This protein binds this small molecule.
Small molecule (SMILES): C[C@H](/N=C/C(=O)O)C(=O)[C@H](O)COP(=O)(O)OP(=O)(O)OC[C@H]1O[C@@H](n2cnc3c(N)ncnc32)[C@H](O)[C@@H]1O

Binding-site contacts:
Ligand atom O5 contacts residue SER96 of chain 1.D at 2.8 Å (h-bond).
Ligand atom N3 contacts residue ILE116 of chain 1.D at 3.5 Å (h-bond).
Ligand atom C7 contacts residue GLY323 of chain 1.D at 3.2 Å.
Ligand atom C8 contacts residue THR254 of chain 1.D at 3.4 Å.
Ligand atom O13 contacts residue SER118 of chain 1.D at 3.1 Å (h-bond).
Ligand atom C7 contacts residue ARG321 of chain 1.D at 3.5 Å.
Ligand atom O4 contacts residue GLY310 of chain 1.D at 3.5 Å.
Ligand atom C5 contacts residue GLY323 of chain 1.D at 3.4 Å.
Ligand atom O12 contacts residue GLY124 of chain 1.D at 3.3 Å.
Ligand atom N2 contacts residue SER118 of chain 1.D at 3.3 Å (h-bond).
Ligand atom N6 contacts residue PHE261 of chain 1.D at 3.2 Å (h-bond).
Ligand atom C12 contacts residue GLU117 of chain 1.D at 3.5 Å.
Ligand atom N3 contacts residue SER118 of chain 1.D at 3.2 Å (h-bond).
Ligand atom C14 contacts residue SER118 of chain 1.D at 3.5 Å.
Ligand atom C4 contacts residue ASP227 of chain 3.D at 3.1 Å.
Ligand atom O4 contacts residue MET311 of chain 1.D at 2.8 Å (h-bond).
Ligand atom O12 contacts residue GLU117 of chain 1.D at 2.7 Å (salt-bridge).
Ligand atom N1 contacts residue GLY323 of chain 1.D at 3.3 Å (h-bond).
Ligand atom C5 contacts residue THR325 of chain 1.D at 3.4 Å.
Ligand atom O14 contacts residue GLY92 of chain 1.D at 3.1 Å.
Ligand atom C6 contacts residue GLY323 of chain 1.D at 3.3 Å.
Ligand atom O11 contacts residue GLY94 of chain 1.D at 3.5 Å.
Ligand atom N5 contacts residue VAL190 of chain 1.D at 2.9 Å (h-bond).
Ligand atom O2 contacts residue GLY125 of chain 1.D at 3.0 Å (h-bond).
Ligand atom N1 contacts residue ASP227 of chain 3.D at 2.8 Å (salt-bridge).
Ligand atom O9 contacts residue MET322 of chain 1.D at 3.4 Å (h-bond).
Ligand atom O13 contacts residue GLU117 of chain 1.D at 2.6 Å (salt-bridge).
Ligand atom C13 contacts residue SER118 of chain 1.D at 3.2 Å.
Ligand atom C11 contacts residue GLU117 of chain 1.D at 3.5 Å.
Ligand atom O13 contacts residue SER119 of chain 1.D at 3.5 Å (h-bond).
Ligand atom O10 contacts residue ARG321 of chain 1.D at 2.8 Å (salt-bridge).
Ligand atom O9 contacts residue ARG321 of chain 1.D at 2.9 Å (salt-bridge).
Ligand atom N4 contacts residue VAL190 of chain 1.D at 3.0 Å (h-bond).
Ligand atom O6 contacts residue MET329 of chain 1.D at 3.4 Å (h-bond).
Ligand atom C14 contacts residue ILE116 of chain 1.D at 3.4 Å (hydrophobic).
Ligand atom O9 contacts residue GLY323 of chain 1.D at 2.9 Å (h-bond).
Ligand atom O6 contacts residue SER95 of chain 1.D at 3.4 Å (h-bond).
Ligand atom O5 contacts residue SER95 of chain 1.D at 3.5 Å (h-bond).
Ligand atom O3 contacts residue GLY256 of chain 1.D at 3.3 Å.
Ligand atom O7 contacts residue PHE326 of chain 1.D at 3.5 Å.

Sequence of chain 3.D:
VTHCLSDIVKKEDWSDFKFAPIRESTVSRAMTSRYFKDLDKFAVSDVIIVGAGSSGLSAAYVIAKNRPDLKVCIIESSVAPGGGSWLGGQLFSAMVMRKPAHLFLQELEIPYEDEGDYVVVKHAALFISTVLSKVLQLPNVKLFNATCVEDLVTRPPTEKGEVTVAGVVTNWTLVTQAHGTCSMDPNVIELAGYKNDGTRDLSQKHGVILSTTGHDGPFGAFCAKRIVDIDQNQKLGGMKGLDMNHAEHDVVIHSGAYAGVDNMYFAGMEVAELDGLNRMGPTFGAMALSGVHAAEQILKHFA

Sequence of chain 1.D:
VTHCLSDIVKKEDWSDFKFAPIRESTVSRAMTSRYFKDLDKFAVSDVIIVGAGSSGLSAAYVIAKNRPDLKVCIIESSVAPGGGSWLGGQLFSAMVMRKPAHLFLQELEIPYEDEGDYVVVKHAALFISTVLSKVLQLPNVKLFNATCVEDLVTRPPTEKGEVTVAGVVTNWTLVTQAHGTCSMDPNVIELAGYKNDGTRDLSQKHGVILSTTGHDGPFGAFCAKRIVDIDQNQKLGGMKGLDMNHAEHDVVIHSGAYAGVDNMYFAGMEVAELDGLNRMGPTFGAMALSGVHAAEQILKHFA